Sequence of chain 1.A:
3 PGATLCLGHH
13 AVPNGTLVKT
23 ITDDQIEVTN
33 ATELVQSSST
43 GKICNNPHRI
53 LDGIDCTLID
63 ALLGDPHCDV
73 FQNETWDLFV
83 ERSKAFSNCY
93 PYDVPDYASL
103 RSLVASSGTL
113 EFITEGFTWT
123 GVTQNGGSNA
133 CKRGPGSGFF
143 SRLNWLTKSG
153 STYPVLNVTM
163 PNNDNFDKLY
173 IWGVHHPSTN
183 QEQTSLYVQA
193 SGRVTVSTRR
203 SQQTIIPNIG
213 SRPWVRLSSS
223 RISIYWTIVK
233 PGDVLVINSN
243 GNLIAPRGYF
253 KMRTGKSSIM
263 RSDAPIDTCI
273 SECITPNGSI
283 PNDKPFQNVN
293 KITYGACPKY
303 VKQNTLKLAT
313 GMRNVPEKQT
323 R

Binding-site contacts:
Ligand atom C3 contacts residue ASN279 of chain 1.A at 3.8 Å.
Ligand atom O7 contacts residue ASN279 of chain 1.A at 3.0 Å (h-bond).
Ligand atom C7 contacts residue VAL291 of chain 1.A at 4.3 Å (hydrophobic).
Ligand atom N2 contacts residue VAL291 of chain 1.A at 3.6 Å.
Ligand atom O6 contacts residue GLU69 of chain 1.B at 4.4 Å.
Ligand atom C4 contacts residue ASN279 of chain 1.A at 4.3 Å.
Ligand atom C3 contacts residue VAL291 of chain 1.A at 4.0 Å (hydrophobic).
Ligand atom C1 contacts residue ASN279 of chain 1.A at 1.4 Å.
Ligand atom C2 contacts residue ASN279 of chain 1.A at 2.5 Å.
Ligand atom O5 contacts residue ASN279 of chain 1.A at 2.4 Å (h-bond).
Ligand atom C1 contacts residue ASN292 of chain 1.A at 4.1 Å.
Ligand atom C8 contacts residue VAL291 of chain 1.A at 4.2 Å (hydrophobic).
Ligand atom O6 contacts residue ASN292 of chain 1.A at 4.0 Å.
Ligand atom C5 contacts residue ASN292 of chain 1.A at 4.1 Å.
Ligand atom O5 contacts residue ASN292 of chain 1.A at 4.0 Å.
Ligand atom C1 contacts residue VAL291 of chain 1.A at 3.6 Å (hydrophobic).
Ligand atom C8 contacts residue SER39 of chain 1.A at 3.4 Å.
Ligand atom N2 contacts residue ASN279 of chain 1.A at 3.0 Å (h-bond).
Ligand atom C8 contacts residue ASN279 of chain 1.A at 4.4 Å.
Ligand atom C2 contacts residue VAL291 of chain 1.A at 3.9 Å (hydrophobic).
Ligand atom C5 contacts residue ASN279 of chain 1.A at 3.7 Å.
Ligand atom C8 contacts residue GLU69 of chain 1.B at 3.2 Å.
Ligand atom C7 contacts residue ASN279 of chain 1.A at 3.2 Å.

The small molecule below binds the protein below.
Small molecule (SMILES): CC(=O)N[C@H]1[C@H](O[C@H]2[C@H](O)[C@@H](NC(C)=O)CO[C@@H]2CO)O[C@H](CO)[C@@H](O)[C@@H]1O

Sequence of chain 1.B:
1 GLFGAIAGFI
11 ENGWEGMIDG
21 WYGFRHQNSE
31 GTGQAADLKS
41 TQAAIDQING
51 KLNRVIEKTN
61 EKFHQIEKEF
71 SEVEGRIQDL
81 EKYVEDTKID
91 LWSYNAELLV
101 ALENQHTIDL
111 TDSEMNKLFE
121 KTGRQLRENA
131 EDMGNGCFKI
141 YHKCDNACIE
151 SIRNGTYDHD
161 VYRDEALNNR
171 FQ